A protein and the small-molecule ligand that binds it are described below.
Small molecule (SMILES): CC(=O)N[C@H]1[C@H](O[C@H]2[C@H](O)[C@@H](NC(C)=O)CO[C@@H]2CO)O[C@H](CO)[C@@H](O[C@@H]2O[C@H](CO)[C@@H](O)[C@H](O)[C@@H]2O)[C@@H]1O

Sequence of chain 1.A:
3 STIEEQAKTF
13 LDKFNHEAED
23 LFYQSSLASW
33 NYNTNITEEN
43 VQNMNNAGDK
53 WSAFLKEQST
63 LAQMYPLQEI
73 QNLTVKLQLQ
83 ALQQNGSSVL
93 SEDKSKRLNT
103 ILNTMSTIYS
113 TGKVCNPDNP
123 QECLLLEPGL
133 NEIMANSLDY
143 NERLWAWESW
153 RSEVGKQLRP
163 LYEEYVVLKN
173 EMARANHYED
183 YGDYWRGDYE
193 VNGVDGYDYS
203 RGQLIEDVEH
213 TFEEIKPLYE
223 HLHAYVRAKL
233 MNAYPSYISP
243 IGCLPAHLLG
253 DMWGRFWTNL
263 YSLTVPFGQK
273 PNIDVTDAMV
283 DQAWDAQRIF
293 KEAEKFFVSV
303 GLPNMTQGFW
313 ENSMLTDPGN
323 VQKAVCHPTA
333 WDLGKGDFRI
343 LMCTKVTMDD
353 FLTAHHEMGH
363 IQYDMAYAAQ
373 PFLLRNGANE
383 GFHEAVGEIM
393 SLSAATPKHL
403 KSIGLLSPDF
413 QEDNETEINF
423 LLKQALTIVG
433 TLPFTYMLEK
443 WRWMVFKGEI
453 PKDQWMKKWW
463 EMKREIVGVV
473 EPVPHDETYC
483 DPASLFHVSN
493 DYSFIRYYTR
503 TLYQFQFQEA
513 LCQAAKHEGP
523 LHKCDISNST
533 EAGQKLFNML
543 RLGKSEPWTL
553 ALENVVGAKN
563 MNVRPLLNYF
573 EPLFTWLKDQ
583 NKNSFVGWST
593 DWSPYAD

Binding-site contacts:
Ligand atom C4 contacts residue ASN416 of chain 1.A at 4.2 Å.
Ligand atom O6 contacts residue ASN416 of chain 1.A at 3.9 Å.
Ligand atom N2 contacts residue ASN416 of chain 1.A at 2.8 Å (h-bond).
Ligand atom C7 contacts residue ASN416 of chain 1.A at 3.4 Å.
Ligand atom O5 contacts residue ASN416 of chain 1.A at 2.4 Å (h-bond).
Ligand atom O7 contacts residue ASN416 of chain 1.A at 3.6 Å.
Ligand atom C3 contacts residue ASN416 of chain 1.A at 3.8 Å.
Ligand atom C8 contacts residue ASN416 of chain 1.A at 4.5 Å.
Ligand atom C1 contacts residue ASN416 of chain 1.A at 1.4 Å.
Ligand atom O6 contacts residue ASP415 of chain 1.A at 4.3 Å.
Ligand atom C2 contacts residue ASN416 of chain 1.A at 2.4 Å.
Ligand atom C5 contacts residue ASN416 of chain 1.A at 3.7 Å.